The protein below binds the small molecule below.
Small molecule (SMILES): CC(=O)N[C@@H]1[C@@H](O)[C@H](O)[C@@H](CO)O[C@H]1O

Sequence of chain 1.A:
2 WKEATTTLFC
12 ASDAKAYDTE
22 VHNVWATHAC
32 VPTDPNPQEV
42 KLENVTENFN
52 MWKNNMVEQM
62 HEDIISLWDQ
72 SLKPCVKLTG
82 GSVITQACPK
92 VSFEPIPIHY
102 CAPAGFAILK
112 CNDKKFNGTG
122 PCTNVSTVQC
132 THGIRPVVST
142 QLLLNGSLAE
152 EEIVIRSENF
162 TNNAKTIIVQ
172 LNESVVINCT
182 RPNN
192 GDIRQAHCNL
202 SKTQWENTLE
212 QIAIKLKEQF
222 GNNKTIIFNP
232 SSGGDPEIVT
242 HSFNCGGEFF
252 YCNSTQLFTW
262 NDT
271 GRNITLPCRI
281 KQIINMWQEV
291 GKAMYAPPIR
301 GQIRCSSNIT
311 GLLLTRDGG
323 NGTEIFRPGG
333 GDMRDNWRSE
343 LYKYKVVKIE

Binding-site contacts:
Ligand atom C7 contacts residue ASN262 of chain 1.A at 3.0 Å.
Ligand atom N2 contacts residue ASN262 of chain 1.A at 3.2 Å (h-bond).
Ligand atom O7 contacts residue ASN262 of chain 1.A at 3.1 Å (h-bond).
Ligand atom C8 contacts residue TRP261 of chain 1.A at 3.9 Å (hydrophobic).
Ligand atom C8 contacts residue ASN262 of chain 1.A at 3.6 Å.
Ligand atom C5 contacts residue THR264 of chain 1.A at 4.2 Å.
Ligand atom O6 contacts residue ASN262 of chain 1.A at 4.0 Å.
Ligand atom O5 contacts residue ASN262 of chain 1.A at 2.4 Å (h-bond).
Ligand atom C3 contacts residue ASN262 of chain 1.A at 4.0 Å.
Ligand atom C2 contacts residue ASN262 of chain 1.A at 2.7 Å.
Ligand atom O6 contacts residue THR264 of chain 1.A at 3.0 Å (h-bond).
Ligand atom C4 contacts residue ASN262 of chain 1.A at 4.3 Å.
Ligand atom C1 contacts residue ASN262 of chain 1.A at 1.4 Å.
Ligand atom O5 contacts residue THR264 of chain 1.A at 3.7 Å.
Ligand atom C5 contacts residue ASN262 of chain 1.A at 3.6 Å.
Ligand atom C8 contacts residue THR260 of chain 1.A at 3.8 Å.
Ligand atom C6 contacts residue THR264 of chain 1.A at 3.5 Å.
Ligand atom C1 contacts residue THR264 of chain 1.A at 4.5 Å.